Binding-site contacts:
Ligand atom C2 contacts residue ASN361 of chain 1.C at 2.5 Å.
Ligand atom O7 contacts residue ASN361 of chain 1.C at 3.2 Å (h-bond).
Ligand atom C7 contacts residue ASN361 of chain 1.C at 2.8 Å.
Ligand atom C3 contacts residue ASN361 of chain 1.C at 3.9 Å.
Ligand atom C4 contacts residue ASN361 of chain 1.C at 4.2 Å.
Ligand atom C5 contacts residue ASN361 of chain 1.C at 3.6 Å.
Ligand atom C8 contacts residue ASN361 of chain 1.C at 3.3 Å.
Ligand atom N2 contacts residue ASN361 of chain 1.C at 2.8 Å (h-bond).
Ligand atom O5 contacts residue ASN361 of chain 1.C at 2.3 Å (h-bond).
Ligand atom C1 contacts residue ASN361 of chain 1.C at 1.4 Å.

A small-molecule ligand and the protein it binds are described below.
Small molecule (SMILES): CC(=O)N[C@@H]1[C@@H](O)[C@H](O)[C@@H](CO)O[C@H]1O

Sequence of chain 1.C:
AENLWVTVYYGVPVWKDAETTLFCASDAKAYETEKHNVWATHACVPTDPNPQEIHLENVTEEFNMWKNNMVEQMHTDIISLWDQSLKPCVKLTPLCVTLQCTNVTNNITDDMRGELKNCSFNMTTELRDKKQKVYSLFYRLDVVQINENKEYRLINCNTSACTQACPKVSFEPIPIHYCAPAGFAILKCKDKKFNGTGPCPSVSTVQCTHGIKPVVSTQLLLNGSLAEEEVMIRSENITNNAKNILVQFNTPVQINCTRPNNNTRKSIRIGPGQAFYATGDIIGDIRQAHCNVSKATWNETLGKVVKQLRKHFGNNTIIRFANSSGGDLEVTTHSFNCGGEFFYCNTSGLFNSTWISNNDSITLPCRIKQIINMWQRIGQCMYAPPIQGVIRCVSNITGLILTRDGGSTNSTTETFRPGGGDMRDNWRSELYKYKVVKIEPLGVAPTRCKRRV